Binding-site contacts:
Ligand atom C6 contacts residue ASN154 of chain 8.F at 3.0 Å.
Ligand atom N2 contacts residue HIS148 of chain 8.F at 2.8 Å (h-bond).
Ligand atom C1 contacts residue GLY150 of chain 8.F at 3.8 Å.
Ligand atom O6 contacts residue ASP155 of chain 8.F at 4.2 Å.
Ligand atom O6 contacts residue THR156 of chain 8.F at 1.2 Å (h-bond).
Ligand atom C5 contacts residue ASN154 of chain 8.F at 2.1 Å.
Ligand atom C8 contacts residue GLY157 of chain 8.F at 4.5 Å.
Ligand atom O5 contacts residue ASN154 of chain 8.F at 2.4 Å (h-bond).
Ligand atom C2 contacts residue GLY150 of chain 8.F at 4.5 Å.
Ligand atom C4 contacts residue THR156 of chain 8.F at 4.1 Å.
Ligand atom N2 contacts residue THR156 of chain 8.F at 4.3 Å.
Ligand atom N2 contacts residue MET151 of chain 8.F at 3.4 Å.
Ligand atom C1 contacts residue ASN154 of chain 8.F at 2.5 Å.
Ligand atom C6 contacts residue GLY157 of chain 8.F at 4.2 Å.
Ligand atom C8 contacts residue HIS148 of chain 8.F at 1.2 Å.
Ligand atom O7 contacts residue THR156 of chain 8.F at 2.4 Å.
Ligand atom O5 contacts residue THR156 of chain 8.F at 3.8 Å.
Ligand atom O4 contacts residue THR156 of chain 8.F at 4.2 Å.
Ligand atom C7 contacts residue THR156 of chain 8.F at 3.4 Å.
Ligand atom O4 contacts residue ASN154 of chain 8.F at 3.5 Å (h-bond).
Ligand atom C6 contacts residue ASP155 of chain 8.F at 4.3 Å.
Ligand atom C3 contacts residue ASN154 of chain 8.F at 3.5 Å.
Ligand atom C7 contacts residue MET151 of chain 8.F at 4.0 Å (hydrophobic).
Ligand atom N2 contacts residue GLY150 of chain 8.F at 4.1 Å.
Ligand atom C2 contacts residue ASN154 of chain 8.F at 3.5 Å.
Ligand atom C5 contacts residue THR156 of chain 8.F at 3.2 Å.
Ligand atom C2 contacts residue HIS148 of chain 8.F at 4.2 Å.
Ligand atom O7 contacts residue HIS148 of chain 8.F at 3.3 Å (h-bond).
Ligand atom C4 contacts residue ASN154 of chain 8.F at 3.2 Å.
Ligand atom C7 contacts residue HIS148 of chain 8.F at 2.3 Å.
Ligand atom C8 contacts residue THR156 of chain 8.F at 2.9 Å.
Ligand atom O5 contacts residue ARG164 of chain 8.F at 4.3 Å.
Ligand atom C8 contacts residue MET151 of chain 8.F at 4.1 Å (hydrophobic).
Ligand atom C1 contacts residue MET151 of chain 8.F at 3.6 Å (hydrophobic).
Ligand atom C6 contacts residue THR156 of chain 8.F at 1.8 Å.
Ligand atom C2 contacts residue MET151 of chain 8.F at 4.1 Å (hydrophobic).
Ligand atom O6 contacts residue ASN154 of chain 8.F at 2.4 Å (h-bond).
Ligand atom N2 contacts residue ASN154 of chain 8.F at 4.3 Å.

A protein and the small-molecule ligand that binds it are described below.
Small molecule (SMILES): CC(=O)N[C@H]1[C@H](O[C@H]2[C@H](O)[C@@H](NC(C)=O)CO[C@@H]2CO)O[C@H](CO)[C@@H](O)[C@@H]1O

Sequence of chain 8.F:
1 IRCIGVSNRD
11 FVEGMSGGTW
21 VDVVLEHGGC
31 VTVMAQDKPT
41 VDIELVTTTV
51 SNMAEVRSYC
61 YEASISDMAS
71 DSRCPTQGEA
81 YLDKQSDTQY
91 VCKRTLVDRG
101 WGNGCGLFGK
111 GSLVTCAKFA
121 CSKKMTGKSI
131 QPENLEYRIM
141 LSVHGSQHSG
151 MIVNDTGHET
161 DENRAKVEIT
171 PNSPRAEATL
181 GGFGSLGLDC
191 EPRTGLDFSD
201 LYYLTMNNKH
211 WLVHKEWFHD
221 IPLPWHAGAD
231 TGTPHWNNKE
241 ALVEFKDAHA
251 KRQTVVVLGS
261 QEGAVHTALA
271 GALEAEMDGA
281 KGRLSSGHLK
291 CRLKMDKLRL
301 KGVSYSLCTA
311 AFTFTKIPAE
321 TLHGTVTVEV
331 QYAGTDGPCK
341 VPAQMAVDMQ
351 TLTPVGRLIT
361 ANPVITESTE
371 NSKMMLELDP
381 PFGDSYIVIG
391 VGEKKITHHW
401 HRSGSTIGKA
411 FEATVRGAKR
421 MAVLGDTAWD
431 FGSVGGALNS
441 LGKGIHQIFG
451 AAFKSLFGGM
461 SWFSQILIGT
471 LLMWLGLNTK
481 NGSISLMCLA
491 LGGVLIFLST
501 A